Sequence of chain 1.A:
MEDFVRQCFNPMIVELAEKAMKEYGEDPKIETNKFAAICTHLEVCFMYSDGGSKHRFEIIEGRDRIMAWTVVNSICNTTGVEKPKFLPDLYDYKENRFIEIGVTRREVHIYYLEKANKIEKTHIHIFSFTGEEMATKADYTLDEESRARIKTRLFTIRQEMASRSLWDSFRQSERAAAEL

Binding-site contacts:
Ligand atom C04 contacts residue GLU100 of chain 1.A at 3.5 Å.
Ligand atom O01 contacts residue GLU61 of chain 1.A at 3.2 Å (salt-bridge).
Ligand atom C04 contacts residue LYS115 of chain 1.A at 3.3 Å.
Ligand atom C13 contacts residue HIS41 of chain 1.A at 3.8 Å.
Ligand atom O02 contacts residue TYR111 of chain 1.A at 3.9 Å.
Ligand atom O01 contacts residue GLU100 of chain 1.A at 3.2 Å (salt-bridge).
Ligand atom O01 contacts residue ASP89 of chain 1.A at 2.9 Å (salt-bridge).
Ligand atom C17 contacts residue HIS41 of chain 1.A at 4.0 Å.
Ligand atom C04 contacts residue HIS41 of chain 1.A at 3.8 Å.
Ligand atom O03 contacts residue MN1 of chain 1.C at 2.0 Å.
Ligand atom O02 contacts residue LYS115 of chain 1.A at 3.2 Å (salt-bridge).
Ligand atom O03 contacts residue GLU61 of chain 1.A at 2.8 Å (salt-bridge).
Ligand atom C15 contacts residue ILE38 of chain 1.A at 3.9 Å (hydrophobic).
Ligand atom N02 contacts residue TYR111 of chain 1.A at 4.0 Å.
Ligand atom C contacts residue HIS41 of chain 1.A at 3.1 Å.
Ligand atom O02 contacts residue HIS41 of chain 1.A at 3.2 Å (h-bond).
Ligand atom N02 contacts residue LYS115 of chain 1.A at 3.3 Å (salt-bridge).
Ligand atom C02 contacts residue GLU61 of chain 1.A at 4.2 Å.
Ligand atom O01 contacts residue MN1 of chain 1.C at 2.1 Å.
Ligand atom C contacts residue GLU61 of chain 1.A at 4.0 Å.
Ligand atom O contacts residue LYS34 of chain 1.A at 3.9 Å.
Ligand atom C03 contacts residue MN1 of chain 1.C at 3.0 Å.
Ligand atom C04 contacts residue ILE101 of chain 1.A at 4.1 Å (hydrophobic).
Ligand atom C02 contacts residue MN1 of chain 1.C at 3.4 Å.
Ligand atom C05 contacts residue GLU61 of chain 1.A at 3.6 Å.
Ligand atom C03 contacts residue GLU100 of chain 1.A at 3.6 Å.
Ligand atom C03 contacts residue MN1 of chain 1.B at 2.9 Å.
Ligand atom C13 contacts residue GLU61 of chain 1.A at 3.4 Å.
Ligand atom C05 contacts residue MN1 of chain 1.C at 3.0 Å.
Ligand atom C01 contacts residue LYS115 of chain 1.A at 4.1 Å.
Ligand atom O02 contacts residue MN1 of chain 1.B at 2.1 Å.
Ligand atom O02 contacts residue GLU100 of chain 1.A at 3.0 Å (salt-bridge).
Ligand atom O02 contacts residue ILE101 of chain 1.A at 3.0 Å (h-bond).
Ligand atom C04 contacts residue MN1 of chain 1.B at 2.8 Å.
Ligand atom O01 contacts residue MN1 of chain 1.B at 2.2 Å.
Ligand atom C16 contacts residue ILE38 of chain 1.A at 4.0 Å (hydrophobic).
Ligand atom O03 contacts residue ASP89 of chain 1.A at 4.1 Å.
Ligand atom C03 contacts residue GLU61 of chain 1.A at 4.0 Å.
Ligand atom O01 contacts residue HIS41 of chain 1.A at 3.2 Å.
Ligand atom C03 contacts residue HIS41 of chain 1.A at 3.9 Å.

This small molecule binds to this protein.
Small molecule (SMILES): COCCNC(=O)c1nc([C@@H]2CCCN2C(=O)COc2ccccc2)[nH]c(=O)c1O